A small-molecule ligand and the protein it binds are described below.
Small molecule (SMILES): CC(=O)N[C@H]1[C@H](O[C@H]2[C@H](O)[C@@H](NC(C)=O)CO[C@@H]2CO)O[C@H](CO)[C@@H](O[C@H]2O[C@H](CO)[C@@H](O)[C@H](O)[C@@H]2O)[C@@H]1O

Sequence of chain 1.B:
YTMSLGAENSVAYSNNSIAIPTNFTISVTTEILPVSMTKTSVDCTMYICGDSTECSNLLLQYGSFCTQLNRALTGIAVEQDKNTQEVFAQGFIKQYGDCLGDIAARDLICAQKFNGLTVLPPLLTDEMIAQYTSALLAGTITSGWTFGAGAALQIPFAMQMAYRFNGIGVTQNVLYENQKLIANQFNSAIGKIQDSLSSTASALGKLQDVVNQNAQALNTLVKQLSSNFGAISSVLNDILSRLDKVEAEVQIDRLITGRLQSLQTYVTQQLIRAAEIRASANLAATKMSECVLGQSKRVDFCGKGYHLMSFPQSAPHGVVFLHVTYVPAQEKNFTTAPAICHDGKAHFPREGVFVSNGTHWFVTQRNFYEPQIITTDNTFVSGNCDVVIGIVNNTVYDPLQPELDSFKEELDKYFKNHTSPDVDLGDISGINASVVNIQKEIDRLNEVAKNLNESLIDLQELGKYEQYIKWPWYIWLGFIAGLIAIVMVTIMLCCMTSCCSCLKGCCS

Sequence of chain 1.A:
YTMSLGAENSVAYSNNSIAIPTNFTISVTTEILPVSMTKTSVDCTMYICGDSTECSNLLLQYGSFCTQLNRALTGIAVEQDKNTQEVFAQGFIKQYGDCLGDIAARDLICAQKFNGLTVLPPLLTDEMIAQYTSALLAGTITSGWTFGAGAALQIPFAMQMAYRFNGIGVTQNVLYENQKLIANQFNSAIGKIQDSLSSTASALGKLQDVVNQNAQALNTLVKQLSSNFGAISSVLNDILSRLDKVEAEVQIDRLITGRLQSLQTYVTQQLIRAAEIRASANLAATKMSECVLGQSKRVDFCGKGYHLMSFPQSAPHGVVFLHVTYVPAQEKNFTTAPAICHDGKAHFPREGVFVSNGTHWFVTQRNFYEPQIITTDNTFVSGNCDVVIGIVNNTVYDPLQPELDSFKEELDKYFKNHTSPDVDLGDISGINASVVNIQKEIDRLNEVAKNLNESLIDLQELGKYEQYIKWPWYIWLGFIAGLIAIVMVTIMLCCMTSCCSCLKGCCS

Binding-site contacts:
Ligand atom C5 contacts residue ASN473 of chain 1.A at 3.7 Å.
Ligand atom C4 contacts residue ASN473 of chain 1.A at 4.2 Å.
Ligand atom C1 contacts residue ASN473 of chain 1.A at 1.4 Å.
Ligand atom O7 contacts residue ASN473 of chain 1.A at 3.6 Å (h-bond).
Ligand atom O5 contacts residue ASN473 of chain 1.A at 2.4 Å (h-bond).
Ligand atom N2 contacts residue ASN473 of chain 1.A at 2.9 Å (h-bond).
Ligand atom O6 contacts residue ASP300 of chain 1.B at 4.0 Å.
Ligand atom C2 contacts residue ASN473 of chain 1.A at 2.5 Å.
Ligand atom C3 contacts residue ASN473 of chain 1.A at 3.8 Å.
Ligand atom C8 contacts residue LYS464 of chain 1.A at 3.5 Å.
Ligand atom C7 contacts residue ASN473 of chain 1.A at 3.4 Å.